Sequence of chain 1.A:
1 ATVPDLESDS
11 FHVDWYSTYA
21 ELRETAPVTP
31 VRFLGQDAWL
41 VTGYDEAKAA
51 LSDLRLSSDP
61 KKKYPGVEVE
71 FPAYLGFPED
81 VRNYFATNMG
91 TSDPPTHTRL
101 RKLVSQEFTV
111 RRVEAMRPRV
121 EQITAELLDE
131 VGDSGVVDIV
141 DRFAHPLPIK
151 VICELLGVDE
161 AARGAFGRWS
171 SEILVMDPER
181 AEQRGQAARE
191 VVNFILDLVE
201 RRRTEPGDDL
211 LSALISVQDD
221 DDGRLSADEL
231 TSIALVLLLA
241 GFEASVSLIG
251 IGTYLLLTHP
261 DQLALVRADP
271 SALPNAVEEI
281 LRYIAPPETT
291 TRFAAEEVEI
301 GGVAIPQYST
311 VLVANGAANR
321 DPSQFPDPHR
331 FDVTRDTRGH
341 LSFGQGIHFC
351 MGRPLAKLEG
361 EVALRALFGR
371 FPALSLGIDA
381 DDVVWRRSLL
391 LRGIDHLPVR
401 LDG

This small molecule binds to this protein.
Small molecule (SMILES): CC(=O)N1CCN(c2ccc(OC[C@H]3COC(Cn4ccnc4)(c4ccc(Cl)cc4Cl)O3)cc2)CC1

Binding-site contacts:
Ligand atom C21 contacts residue GLY90 of chain 1.A at 3.1 Å.
Ligand atom C18 contacts residue GLY90 of chain 1.A at 3.3 Å.
Ligand atom C20 contacts residue HEM1 of chain 1.B at 3.7 Å.
Ligand atom C9 contacts residue LEU239 of chain 1.A at 3.9 Å (hydrophobic).
Ligand atom C19 contacts residue HEM1 of chain 1.B at 3.0 Å.
Ligand atom O2 contacts residue VAL236 of chain 1.A at 3.7 Å.
Ligand atom C10 contacts residue LEU239 of chain 1.A at 3.8 Å (hydrophobic).
Ligand atom C17 contacts residue TYR74 of chain 1.A at 3.9 Å (hydrophobic).
Ligand atom CL2 contacts residue LEU239 of chain 1.A at 3.8 Å.
Ligand atom N3 contacts residue THR291 of chain 1.A at 3.9 Å.
Ligand atom C14 contacts residue VAL236 of chain 1.A at 3.7 Å (hydrophobic).
Ligand atom C25 contacts residue THR291 of chain 1.A at 3.9 Å.
Ligand atom C2 contacts residue ALA244 of chain 1.A at 3.4 Å (hydrophobic).
Ligand atom N4 contacts residue THR291 of chain 1.A at 3.8 Å.
Ligand atom C25 contacts residue PHE71 of chain 1.A at 3.6 Å (hydrophobic).
Ligand atom C6 contacts residue VAL236 of chain 1.A at 3.7 Å (hydrophobic).
Ligand atom C23 contacts residue THR291 of chain 1.A at 3.8 Å.
Ligand atom O4 contacts residue THR291 of chain 1.A at 3.8 Å.
Ligand atom C22 contacts residue THR291 of chain 1.A at 3.3 Å.
Ligand atom N2 contacts residue HEM1 of chain 1.B at 2.0 Å.
Ligand atom CL1 contacts residue ALA73 of chain 1.A at 3.9 Å.
Ligand atom C21 contacts residue SER58 of chain 1.A at 2.9 Å.
Ligand atom C3 contacts residue ALA244 of chain 1.A at 3.5 Å (hydrophobic).
Ligand atom C7 contacts residue VAL236 of chain 1.A at 3.1 Å (hydrophobic).
Ligand atom N3 contacts residue GLY90 of chain 1.A at 3.6 Å (h-bond).
Ligand atom C19 contacts residue GLY90 of chain 1.A at 3.8 Å.
Ligand atom C17 contacts residue GLY90 of chain 1.A at 3.4 Å.
Ligand atom C26 contacts residue PHE71 of chain 1.A at 3.4 Å (hydrophobic).
Ligand atom CL1 contacts residue LEU390 of chain 1.A at 3.4 Å.
Ligand atom N4 contacts residue SER58 of chain 1.A at 3.8 Å.
Ligand atom C24 contacts residue THR291 of chain 1.A at 3.7 Å.
Ligand atom C16 contacts residue GLY90 of chain 1.A at 3.9 Å.
Ligand atom C2 contacts residue HEM1 of chain 1.B at 2.8 Å.
Ligand atom C1 contacts residue HEM1 of chain 1.B at 3.0 Å.
Ligand atom C16 contacts residue THR91 of chain 1.A at 3.9 Å.
Ligand atom C22 contacts residue SER58 of chain 1.A at 2.8 Å.
Ligand atom C18 contacts residue HEM1 of chain 1.B at 3.9 Å.
Ligand atom C17 contacts residue THR91 of chain 1.A at 3.5 Å.
Ligand atom O2 contacts residue ALA240 of chain 1.A at 3.7 Å.
Ligand atom O4 contacts residue PHE71 of chain 1.A at 2.8 Å.